Sequence of chain 1.C:
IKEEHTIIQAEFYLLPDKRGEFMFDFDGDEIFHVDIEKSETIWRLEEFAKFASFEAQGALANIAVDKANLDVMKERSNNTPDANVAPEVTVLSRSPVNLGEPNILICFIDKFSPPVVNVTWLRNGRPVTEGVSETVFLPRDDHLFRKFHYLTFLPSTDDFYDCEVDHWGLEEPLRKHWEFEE

A protein and the small-molecule ligand that binds it are described below.
Small molecule (SMILES): CC(=O)N[C@@H]1[C@@H](O)[C@H](O)[C@@H](CO)O[C@H]1O

Binding-site contacts:
Ligand atom C1 contacts residue ASN78 of chain 1.C at 2.6 Å.
Ligand atom O5 contacts residue ASN78 of chain 1.C at 3.7 Å.
Ligand atom N2 contacts residue ASN78 of chain 1.C at 2.7 Å (h-bond).
Ligand atom C8 contacts residue ASN78 of chain 1.C at 3.5 Å.
Ligand atom C7 contacts residue ASN78 of chain 1.C at 3.0 Å.
Ligand atom O7 contacts residue ASN78 of chain 1.C at 3.5 Å (h-bond).
Ligand atom C2 contacts residue ASN78 of chain 1.C at 3.2 Å.